Binding-site contacts:
Ligand atom O2 contacts residue SER139 of chain 1.C at 3.1 Å (h-bond).
Ligand atom CL5 contacts residue THR171 of chain 1.C at 3.5 Å.
Ligand atom C9 contacts residue ARG93 of chain 1.C at 3.4 Å.
Ligand atom O91 contacts residue LEU87 of chain 1.C at 3.6 Å.
Ligand atom C9 contacts residue SER139 of chain 1.C at 3.4 Å.
Ligand atom O2 contacts residue GLY138 of chain 1.C at 3.5 Å.
Ligand atom O91 contacts residue TYR58 of chain 1.C at 3.5 Å.
Ligand atom O4 contacts residue LEU189 of chain 1.C at 3.2 Å.
Ligand atom C8 contacts residue GLU190 of chain 1.C at 3.3 Å.
Ligand atom C4 contacts residue THR140 of chain 1.C at 3.7 Å.
Ligand atom O92 contacts residue TYR58 of chain 1.C at 3.5 Å.
Ligand atom O92 contacts residue GLY138 of chain 1.C at 3.3 Å.
Ligand atom C5 contacts residue GLU190 of chain 1.C at 3.5 Å.
Ligand atom O2 contacts residue THR140 of chain 1.C at 3.1 Å (h-bond).
Ligand atom N8 contacts residue PRO86 of chain 1.C at 2.9 Å (h-bond).
Ligand atom CL5 contacts residue MET193 of chain 1.C at 3.5 Å.
Ligand atom O91 contacts residue THR88 of chain 1.C at 2.9 Å (h-bond).
Ligand atom O91 contacts residue ARG93 of chain 1.C at 2.8 Å (salt-bridge).
Ligand atom C2 contacts residue GLU190 of chain 1.C at 3.8 Å.
Ligand atom N3 contacts residue GLU190 of chain 1.C at 3.9 Å.
Ligand atom O92 contacts residue ARG93 of chain 1.C at 2.8 Å (salt-bridge).
Ligand atom N8 contacts residue GLU190 of chain 1.C at 2.8 Å (salt-bridge).
Ligand atom C6 contacts residue TYR58 of chain 1.C at 3.9 Å (hydrophobic).
Ligand atom C2 contacts residue LEU135 of chain 1.C at 3.8 Å (hydrophobic).
Ligand atom C6 contacts residue GLU190 of chain 1.C at 3.2 Å.
Ligand atom N3 contacts residue THR140 of chain 1.C at 2.8 Å (h-bond).
Ligand atom C2 contacts residue THR140 of chain 1.C at 3.4 Å.
Ligand atom O4 contacts residue GLU190 of chain 1.C at 3.0 Å (salt-bridge).
Ligand atom C8 contacts residue SER139 of chain 1.C at 3.3 Å.
Ligand atom C4 contacts residue GLU190 of chain 1.C at 3.7 Å.
Ligand atom C9 contacts residue TYR58 of chain 1.C at 3.8 Å (hydrophobic).
Ligand atom C7 contacts residue TYR58 of chain 1.C at 3.5 Å (hydrophobic).
Ligand atom C9 contacts residue THR88 of chain 1.C at 3.5 Å.
Ligand atom N1 contacts residue GLU190 of chain 1.C at 3.5 Å (salt-bridge).
Ligand atom N8 contacts residue TYR217 of chain 1.C at 3.7 Å.
Ligand atom C6 contacts residue LEU135 of chain 1.C at 3.8 Å (hydrophobic).
Ligand atom O92 contacts residue SER139 of chain 1.C at 2.8 Å (h-bond).
Ligand atom N1 contacts residue LEU135 of chain 1.C at 3.6 Å.
Ligand atom C8 contacts residue THR88 of chain 1.C at 3.3 Å.
Ligand atom N8 contacts residue THR88 of chain 1.C at 2.8 Å (h-bond).

Sequence of chain 1.C:
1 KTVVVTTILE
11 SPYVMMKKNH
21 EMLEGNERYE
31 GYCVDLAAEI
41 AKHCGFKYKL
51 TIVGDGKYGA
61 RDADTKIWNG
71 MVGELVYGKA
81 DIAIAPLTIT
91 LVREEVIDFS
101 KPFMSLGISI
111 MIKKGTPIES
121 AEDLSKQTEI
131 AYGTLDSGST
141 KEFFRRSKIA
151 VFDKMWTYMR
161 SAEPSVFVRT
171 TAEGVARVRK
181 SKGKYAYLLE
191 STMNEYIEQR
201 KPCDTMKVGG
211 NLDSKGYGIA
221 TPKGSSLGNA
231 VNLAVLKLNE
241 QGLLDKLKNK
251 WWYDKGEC

The protein below binds the small molecule below.
Small molecule (SMILES): N[C@@H](Cn1cc(Cl)c(=O)[nH]c1=O)C(=O)O